Binding-site contacts:
Ligand atom C5 contacts residue ASN717 of chain 1.B at 3.7 Å.
Ligand atom O7 contacts residue ASN717 of chain 1.B at 3.2 Å (h-bond).
Ligand atom N2 contacts residue ASN717 of chain 1.B at 2.9 Å (h-bond).
Ligand atom C8 contacts residue ASN717 of chain 1.B at 4.3 Å.
Ligand atom C4 contacts residue ASN717 of chain 1.B at 4.2 Å.
Ligand atom O6 contacts residue THR719 of chain 1.B at 3.8 Å.
Ligand atom C7 contacts residue LEU922 of chain 1.B at 4.3 Å (hydrophobic).
Ligand atom C2 contacts residue ASN717 of chain 1.B at 2.5 Å.
Ligand atom O7 contacts residue LEU922 of chain 1.B at 3.3 Å.
Ligand atom C5 contacts residue GLN926 of chain 1.B at 3.9 Å.
Ligand atom O6 contacts residue GLN926 of chain 1.B at 3.4 Å (h-bond).
Ligand atom C3 contacts residue ASN717 of chain 1.B at 3.8 Å.
Ligand atom O4 contacts residue LEU922 of chain 1.B at 4.2 Å.
Ligand atom C7 contacts residue ASN717 of chain 1.B at 3.5 Å.
Ligand atom O7 contacts residue ASN919 of chain 1.B at 4.4 Å.
Ligand atom O5 contacts residue GLN926 of chain 1.B at 4.4 Å.
Ligand atom C6 contacts residue GLN926 of chain 1.B at 3.7 Å.
Ligand atom C1 contacts residue ASN717 of chain 1.B at 1.4 Å.
Ligand atom O5 contacts residue ASN717 of chain 1.B at 2.4 Å (h-bond).

The protein below binds the small molecule below.
Small molecule (SMILES): CC(=O)N[C@@H]1[C@@H](O)[C@H](O)[C@@H](CO)O[C@H]1O

Sequence of chain 1.B:
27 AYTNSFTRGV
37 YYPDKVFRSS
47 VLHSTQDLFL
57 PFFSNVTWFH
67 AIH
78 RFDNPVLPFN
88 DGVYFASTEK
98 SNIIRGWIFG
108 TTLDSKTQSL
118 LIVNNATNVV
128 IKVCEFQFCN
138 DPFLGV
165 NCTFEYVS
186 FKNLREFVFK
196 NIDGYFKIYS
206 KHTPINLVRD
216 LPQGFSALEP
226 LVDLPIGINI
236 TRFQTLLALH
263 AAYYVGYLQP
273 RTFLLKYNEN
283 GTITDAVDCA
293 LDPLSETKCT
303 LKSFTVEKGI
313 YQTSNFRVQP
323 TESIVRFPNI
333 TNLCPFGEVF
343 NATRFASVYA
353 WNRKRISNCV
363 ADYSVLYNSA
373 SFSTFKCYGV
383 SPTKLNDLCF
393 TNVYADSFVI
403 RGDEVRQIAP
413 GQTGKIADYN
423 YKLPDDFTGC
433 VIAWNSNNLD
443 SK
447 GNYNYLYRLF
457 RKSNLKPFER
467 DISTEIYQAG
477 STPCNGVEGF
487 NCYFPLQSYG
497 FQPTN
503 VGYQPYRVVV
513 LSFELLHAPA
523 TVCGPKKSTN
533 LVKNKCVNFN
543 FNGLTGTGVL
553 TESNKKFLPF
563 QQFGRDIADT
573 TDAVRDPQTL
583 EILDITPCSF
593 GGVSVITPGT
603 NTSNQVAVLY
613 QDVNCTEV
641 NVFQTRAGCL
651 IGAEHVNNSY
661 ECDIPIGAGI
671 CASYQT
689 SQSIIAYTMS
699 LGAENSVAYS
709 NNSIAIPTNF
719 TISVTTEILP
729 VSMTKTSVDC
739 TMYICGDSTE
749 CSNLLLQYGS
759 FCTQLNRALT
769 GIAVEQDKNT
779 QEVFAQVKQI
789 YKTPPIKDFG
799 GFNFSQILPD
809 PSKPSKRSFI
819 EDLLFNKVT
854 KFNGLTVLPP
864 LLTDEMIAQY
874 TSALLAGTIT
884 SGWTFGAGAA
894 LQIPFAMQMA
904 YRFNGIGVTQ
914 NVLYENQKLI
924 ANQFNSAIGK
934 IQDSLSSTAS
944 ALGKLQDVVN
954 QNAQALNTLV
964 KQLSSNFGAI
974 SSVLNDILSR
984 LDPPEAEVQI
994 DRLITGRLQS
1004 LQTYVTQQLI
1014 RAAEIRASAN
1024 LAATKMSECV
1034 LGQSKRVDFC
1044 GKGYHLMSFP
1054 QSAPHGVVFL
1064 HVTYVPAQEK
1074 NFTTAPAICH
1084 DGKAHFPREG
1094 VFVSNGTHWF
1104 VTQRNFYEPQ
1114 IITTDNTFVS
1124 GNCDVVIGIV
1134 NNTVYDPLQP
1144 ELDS